Binding-site contacts:
Ligand atom O5 contacts residue ASN236 of chain 1.A at 2.4 Å (h-bond).
Ligand atom O6 contacts residue ASP34 of chain 1.A at 4.3 Å.
Ligand atom C6 contacts residue LEU239 of chain 1.A at 4.3 Å (hydrophobic).
Ligand atom O6 contacts residue THR32 of chain 1.A at 4.0 Å.
Ligand atom C6 contacts residue GLY36 of chain 1.A at 4.4 Å.
Ligand atom C6 contacts residue VAL35 of chain 1.A at 4.3 Å (hydrophobic).
Ligand atom C4 contacts residue ASN236 of chain 1.A at 4.2 Å.
Ligand atom O6 contacts residue ASP34 of chain 1.A at 4.2 Å.
Ligand atom C2 contacts residue ASN236 of chain 1.A at 2.4 Å.
Ligand atom O7 contacts residue ASN236 of chain 1.A at 3.8 Å.
Ligand atom C6 contacts residue VAL33 of chain 1.A at 4.4 Å (hydrophobic).
Ligand atom C3 contacts residue ASP34 of chain 1.A at 3.8 Å.
Ligand atom C1 contacts residue ASN236 of chain 1.A at 1.5 Å.
Ligand atom C4 contacts residue ASP34 of chain 1.A at 4.2 Å.
Ligand atom O6 contacts residue GLY36 of chain 1.A at 3.6 Å.
Ligand atom O4 contacts residue THR32 of chain 1.A at 4.2 Å.
Ligand atom C5 contacts residue GLY36 of chain 1.A at 4.2 Å.
Ligand atom O3 contacts residue ASP34 of chain 1.A at 4.4 Å.
Ligand atom C6 contacts residue MET254 of chain 1.A at 4.0 Å (hydrophobic).
Ligand atom C3 contacts residue ASN236 of chain 1.A at 3.7 Å.
Ligand atom C6 contacts residue ASP34 of chain 1.A at 4.0 Å.
Ligand atom O5 contacts residue ARG195 of chain 1.A at 4.4 Å.
Ligand atom O4 contacts residue ASP34 of chain 1.A at 3.5 Å.
Ligand atom O5 contacts residue LEU239 of chain 1.A at 3.7 Å.
Ligand atom C1 contacts residue ASP34 of chain 1.A at 3.8 Å.
Ligand atom C6 contacts residue ASP34 of chain 1.A at 4.0 Å.
Ligand atom C7 contacts residue ASN236 of chain 1.A at 3.5 Å.
Ligand atom O6 contacts residue VAL33 of chain 1.A at 4.1 Å.
Ligand atom C6 contacts residue THR32 of chain 1.A at 3.9 Å.
Ligand atom C4 contacts residue THR32 of chain 1.A at 4.5 Å.
Ligand atom O6 contacts residue MET254 of chain 1.A at 3.8 Å.
Ligand atom O5 contacts residue ASP34 of chain 1.A at 4.4 Å.
Ligand atom C5 contacts residue ASN236 of chain 1.A at 3.7 Å.
Ligand atom O6 contacts residue PRO37 of chain 1.A at 4.2 Å.
Ligand atom C5 contacts residue ASP34 of chain 1.A at 3.9 Å.
Ligand atom N2 contacts residue ASN236 of chain 1.A at 2.8 Å (h-bond).

This protein binds this small molecule.
Small molecule (SMILES): CC(=O)N[C@H]1[C@H](O[C@H]2[C@H](O)[C@@H](NC(C)=O)CO[C@@H]2CO)O[C@H](CO)[C@@H](O[C@@H]2O[C@H](CO[C@H]3O[C@H](CO)[C@@H](O)[C@H](O)[C@@H]3O)[C@@H](O)[C@H](O[C@H]3O[C@H](CO)[C@@H](O)[C@H](O)[C@@H]3O[C@H]3O[C@H](CO)[C@@H](O)[C@H](O)[C@@H]3O)[C@@H]2O)[C@@H]1O

Sequence of chain 1.A:
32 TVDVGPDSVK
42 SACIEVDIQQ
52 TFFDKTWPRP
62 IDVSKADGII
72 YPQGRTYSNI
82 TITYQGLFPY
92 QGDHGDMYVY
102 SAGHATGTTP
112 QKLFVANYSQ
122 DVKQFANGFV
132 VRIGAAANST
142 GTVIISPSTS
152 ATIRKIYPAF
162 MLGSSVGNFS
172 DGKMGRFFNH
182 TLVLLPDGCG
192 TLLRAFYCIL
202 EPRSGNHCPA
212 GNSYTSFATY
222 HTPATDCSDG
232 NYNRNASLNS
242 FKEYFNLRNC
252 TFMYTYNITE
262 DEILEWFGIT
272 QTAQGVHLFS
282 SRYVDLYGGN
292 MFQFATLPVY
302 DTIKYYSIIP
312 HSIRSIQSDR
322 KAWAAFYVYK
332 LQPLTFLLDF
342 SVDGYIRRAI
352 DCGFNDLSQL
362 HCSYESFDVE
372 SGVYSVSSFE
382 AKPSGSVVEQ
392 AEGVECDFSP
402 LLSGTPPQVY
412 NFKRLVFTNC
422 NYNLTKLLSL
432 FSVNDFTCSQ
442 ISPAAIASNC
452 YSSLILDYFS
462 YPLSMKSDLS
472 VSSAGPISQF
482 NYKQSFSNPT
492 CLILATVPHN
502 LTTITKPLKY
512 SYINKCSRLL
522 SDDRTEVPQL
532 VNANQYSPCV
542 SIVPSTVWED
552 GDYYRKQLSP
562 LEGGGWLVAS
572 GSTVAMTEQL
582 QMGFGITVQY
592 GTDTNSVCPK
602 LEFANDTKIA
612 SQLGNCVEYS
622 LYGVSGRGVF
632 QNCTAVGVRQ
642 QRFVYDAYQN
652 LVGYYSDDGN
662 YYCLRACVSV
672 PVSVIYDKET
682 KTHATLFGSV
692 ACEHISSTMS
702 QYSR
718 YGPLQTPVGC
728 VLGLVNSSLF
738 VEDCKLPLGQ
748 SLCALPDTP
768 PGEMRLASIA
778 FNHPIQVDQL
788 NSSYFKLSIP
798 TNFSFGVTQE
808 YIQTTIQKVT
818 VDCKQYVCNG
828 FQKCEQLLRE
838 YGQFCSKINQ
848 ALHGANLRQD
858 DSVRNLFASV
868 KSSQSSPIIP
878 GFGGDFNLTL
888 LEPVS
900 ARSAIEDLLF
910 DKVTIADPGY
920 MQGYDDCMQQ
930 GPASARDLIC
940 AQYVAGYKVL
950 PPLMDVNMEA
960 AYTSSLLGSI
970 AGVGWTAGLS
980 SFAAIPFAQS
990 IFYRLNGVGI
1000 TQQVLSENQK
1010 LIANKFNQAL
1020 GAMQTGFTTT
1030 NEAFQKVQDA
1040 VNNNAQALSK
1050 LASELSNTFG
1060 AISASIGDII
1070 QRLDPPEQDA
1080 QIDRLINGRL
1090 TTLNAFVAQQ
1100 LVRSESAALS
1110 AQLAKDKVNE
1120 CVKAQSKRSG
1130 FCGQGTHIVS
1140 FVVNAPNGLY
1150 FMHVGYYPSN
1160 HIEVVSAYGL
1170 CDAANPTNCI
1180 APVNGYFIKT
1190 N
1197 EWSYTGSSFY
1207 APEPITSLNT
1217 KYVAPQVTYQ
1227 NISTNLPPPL